Binding-site contacts:
Ligand atom O5' contacts residue SER179 of chain 2.C at 3.8 Å.
Ligand atom O2 contacts residue PHE158 of chain 2.C at 3.2 Å.
Ligand atom O3' contacts residue SER181 of chain 2.C at 2.6 Å (h-bond).
Ligand atom O1A contacts residue ALA164 of chain 2.C at 3.9 Å.
Ligand atom CE1 contacts residue PHE118 of chain 2.C at 3.0 Å (hydrophobic).
Ligand atom C5 contacts residue THR159 of chain 2.C at 3.9 Å.
Ligand atom O2 contacts residue THR159 of chain 2.C at 3.0 Å (h-bond).
Ligand atom O2B contacts residue ARG177 of chain 2.C at 3.0 Å (salt-bridge).
Ligand atom CD1 contacts residue TRP152 of chain 2.C at 3.7 Å (hydrophobic).
Ligand atom C5' contacts residue TYR162 of chain 2.C at 3.8 Å (hydrophobic).
Ligand atom O1A contacts residue ARG177 of chain 2.C at 2.9 Å (salt-bridge).
Ligand atom N3 contacts residue TRP153 of chain 2.C at 3.6 Å.
Ligand atom C2' contacts residue THR159 of chain 2.C at 3.7 Å.
Ligand atom O2 contacts residue ASN157 of chain 2.C at 3.6 Å.
Ligand atom O1B contacts residue PHE118 of chain 2.C at 3.8 Å.
Ligand atom CD1 contacts residue ARG241 of chain 2.C at 3.6 Å.
Ligand atom O1B contacts residue ARG241 of chain 2.C at 2.7 Å (salt-bridge).
Ligand atom C2' contacts residue TYR162 of chain 2.C at 3.5 Å (hydrophobic).
Ligand atom O1A contacts residue SER179 of chain 2.C at 2.6 Å (h-bond).
Ligand atom CZ contacts residue PHE118 of chain 2.C at 3.6 Å (hydrophobic).
Ligand atom C1' contacts residue TRP153 of chain 2.C at 3.2 Å (hydrophobic).
Ligand atom O3' contacts residue TRP152 of chain 2.C at 3.6 Å.
Ligand atom C6 contacts residue THR159 of chain 2.C at 3.7 Å.
Ligand atom C5 contacts residue TRP153 of chain 2.C at 3.4 Å (hydrophobic).
Ligand atom C3' contacts residue SER181 of chain 2.C at 3.2 Å.
Ligand atom N1 contacts residue THR159 of chain 2.C at 3.3 Å (h-bond).
Ligand atom N3 contacts residue ASN157 of chain 2.C at 3.0 Å (h-bond).
Ligand atom O2 contacts residue TRP153 of chain 2.C at 3.4 Å.
Ligand atom O4' contacts residue TRP153 of chain 2.C at 2.9 Å (h-bond).
Ligand atom N3 contacts residue THR159 of chain 2.C at 3.3 Å (h-bond).
Ligand atom C2 contacts residue TRP153 of chain 2.C at 3.3 Å (hydrophobic).
Ligand atom C4 contacts residue THR159 of chain 2.C at 3.7 Å.
Ligand atom C2 contacts residue THR159 of chain 2.C at 3.1 Å.
Ligand atom O4 contacts residue THR159 of chain 2.C at 3.8 Å.
Ligand atom N1 contacts residue TRP153 of chain 2.C at 3.3 Å (h-bond).
Ligand atom C6 contacts residue TRP153 of chain 2.C at 3.5 Å (hydrophobic).
Ligand atom O4 contacts residue TRP153 of chain 2.C at 3.7 Å.
Ligand atom C4 contacts residue TRP153 of chain 2.C at 3.5 Å (hydrophobic).
Ligand atom PA contacts residue SER179 of chain 2.C at 3.8 Å.
Ligand atom C2 contacts residue ASN157 of chain 2.C at 3.7 Å.

This protein binds this small molecule.
Small molecule (SMILES): Cc1cn([C@H]2C[C@H](O)[C@@H](CO[P](=O)(O)O[P](=O)(O)Oc3ccccc3)O2)c(=O)[nH]c1=O

Sequence of chain 2.C:
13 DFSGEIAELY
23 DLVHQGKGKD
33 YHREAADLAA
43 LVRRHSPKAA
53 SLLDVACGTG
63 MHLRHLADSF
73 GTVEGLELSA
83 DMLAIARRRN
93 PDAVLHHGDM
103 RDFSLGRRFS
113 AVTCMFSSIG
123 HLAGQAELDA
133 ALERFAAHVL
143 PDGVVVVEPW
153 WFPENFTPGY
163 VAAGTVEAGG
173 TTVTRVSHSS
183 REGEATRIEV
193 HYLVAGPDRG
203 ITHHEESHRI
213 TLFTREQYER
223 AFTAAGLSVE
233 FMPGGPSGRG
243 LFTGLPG